Sequence of chain 1.A:
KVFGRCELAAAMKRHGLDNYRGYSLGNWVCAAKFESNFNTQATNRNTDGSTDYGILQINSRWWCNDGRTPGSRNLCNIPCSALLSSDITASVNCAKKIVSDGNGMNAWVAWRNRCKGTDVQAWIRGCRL

A small-molecule ligand and the protein it binds are described below.
Small molecule (SMILES): [NH3+][Pt]1([NH3+])OC(=O)C2(CCC2)C(=O)O1

Binding-site contacts:
Ligand atom PT1 contacts residue ASN93 of chain 1.A at 4.3 Å.
Ligand atom PT1 contacts residue HIS15 of chain 1.A at 2.5 Å.
Ligand atom O2 contacts residue LYS96 of chain 1.A at 3.8 Å.
Ligand atom O4 contacts residue ASN93 of chain 1.A at 3.5 Å (h-bond).
Ligand atom O4 contacts residue LYS96 of chain 1.A at 4.2 Å.
Ligand atom O2 contacts residue ASN93 of chain 1.A at 2.7 Å (h-bond).
Ligand atom O2 contacts residue VAL92 of chain 1.A at 3.9 Å.
Ligand atom O1 contacts residue HIS15 of chain 1.A at 4.3 Å.
Ligand atom O2 contacts residue HIS15 of chain 1.A at 3.3 Å (h-bond).
Ligand atom C1 contacts residue ASN93 of chain 1.A at 4.1 Å.
Ligand atom PT1 contacts residue THR89 of chain 1.A at 4.5 Å.